Sequence of chain 1.A:
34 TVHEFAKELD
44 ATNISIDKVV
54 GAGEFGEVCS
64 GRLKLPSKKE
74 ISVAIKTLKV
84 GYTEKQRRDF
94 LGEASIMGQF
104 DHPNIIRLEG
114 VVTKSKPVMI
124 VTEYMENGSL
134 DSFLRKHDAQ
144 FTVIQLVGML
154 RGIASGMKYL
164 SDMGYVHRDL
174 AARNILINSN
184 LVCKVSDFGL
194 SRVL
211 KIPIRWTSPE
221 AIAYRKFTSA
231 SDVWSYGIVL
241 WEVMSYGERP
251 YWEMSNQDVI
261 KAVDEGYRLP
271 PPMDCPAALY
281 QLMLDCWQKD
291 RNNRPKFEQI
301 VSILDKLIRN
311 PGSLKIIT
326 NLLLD

Binding-site contacts:
Ligand atom C8 contacts residue VAL61 of chain 1.A at 3.9 Å (hydrophobic).
Ligand atom C6 contacts residue GLU126 of chain 1.A at 3.8 Å.
Ligand atom N3B contacts residue ALA55 of chain 1.A at 3.0 Å (h-bond).
Ligand atom N6 contacts residue GLU126 of chain 1.A at 2.8 Å (salt-bridge).
Ligand atom O3' contacts residue SER132 of chain 1.A at 2.8 Å (h-bond).
Ligand atom O2G contacts residue ALA55 of chain 1.A at 3.7 Å.
Ligand atom PB contacts residue MG1 of chain 1.B at 3.6 Å.
Ligand atom PA contacts residue MG1 of chain 1.B at 3.9 Å.
Ligand atom N1 contacts residue GLU126 of chain 1.A at 4.0 Å.
Ligand atom O1B contacts residue GLY56 of chain 1.A at 3.3 Å.
Ligand atom N1 contacts residue ALA77 of chain 1.A at 3.7 Å.
Ligand atom N3B contacts residue MG1 of chain 1.B at 3.8 Å.
Ligand atom N3 contacts residue MET128 of chain 1.A at 3.9 Å.
Ligand atom O4' contacts residue GLY54 of chain 1.A at 3.9 Å.
Ligand atom O1B contacts residue GLU57 of chain 1.A at 3.6 Å (salt-bridge).
Ligand atom O2' contacts residue VAL53 of chain 1.A at 4.0 Å.
Ligand atom C5 contacts residue ALA77 of chain 1.A at 3.8 Å (hydrophobic).
Ligand atom N1 contacts residue TYR127 of chain 1.A at 3.8 Å.
Ligand atom N7 contacts residue LEU179 of chain 1.A at 3.7 Å.
Ligand atom C2 contacts residue MET128 of chain 1.A at 3.1 Å (hydrophobic).
Ligand atom O2B contacts residue MG1 of chain 1.B at 2.5 Å.
Ligand atom N6 contacts residue THR125 of chain 1.A at 3.4 Å (h-bond).
Ligand atom N9 contacts residue VAL61 of chain 1.A at 3.9 Å.
Ligand atom C6 contacts residue ALA77 of chain 1.A at 3.3 Å (hydrophobic).
Ligand atom C3' contacts residue SER132 of chain 1.A at 3.5 Å.
Ligand atom C2 contacts residue TYR127 of chain 1.A at 3.8 Å (hydrophobic).
Ligand atom O4' contacts residue VAL53 of chain 1.A at 3.9 Å.
Ligand atom O4' contacts residue VAL61 of chain 1.A at 3.8 Å.
Ligand atom PG contacts residue ALA55 of chain 1.A at 4.0 Å.
Ligand atom N1 contacts residue MET128 of chain 1.A at 2.9 Å (h-bond).
Ligand atom O1A contacts residue MG1 of chain 1.B at 2.6 Å.
Ligand atom N6 contacts residue ALA77 of chain 1.A at 3.3 Å.
Ligand atom O1G contacts residue MG1 of chain 1.B at 3.8 Å.
Ligand atom C6 contacts residue LEU179 of chain 1.A at 3.8 Å (hydrophobic).
Ligand atom N6 contacts residue MET128 of chain 1.A at 3.9 Å.
Ligand atom C6 contacts residue MET128 of chain 1.A at 3.9 Å (hydrophobic).
Ligand atom C5 contacts residue LEU179 of chain 1.A at 3.8 Å (hydrophobic).
Ligand atom N6 contacts residue LEU179 of chain 1.A at 3.7 Å.
Ligand atom O3G contacts residue MG1 of chain 1.B at 1.9 Å.
Ligand atom PG contacts residue MG1 of chain 1.B at 3.2 Å.

The protein below binds the small molecule below.
Small molecule (SMILES): Nc1ncnc2c1ncn2[C@@H]1O[C@H](CO[P](=O)(O)O[P](=O)(O)NP(=O)(O)O)[C@@H](O)[C@H]1O